Sequence of chain 1.B:
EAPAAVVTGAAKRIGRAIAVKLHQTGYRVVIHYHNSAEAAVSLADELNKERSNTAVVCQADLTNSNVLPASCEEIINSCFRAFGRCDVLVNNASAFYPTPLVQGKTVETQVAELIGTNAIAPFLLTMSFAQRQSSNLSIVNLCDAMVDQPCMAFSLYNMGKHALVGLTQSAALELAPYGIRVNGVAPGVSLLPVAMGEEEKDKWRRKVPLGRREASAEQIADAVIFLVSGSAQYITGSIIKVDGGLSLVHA

Sequence of chain 1.C:
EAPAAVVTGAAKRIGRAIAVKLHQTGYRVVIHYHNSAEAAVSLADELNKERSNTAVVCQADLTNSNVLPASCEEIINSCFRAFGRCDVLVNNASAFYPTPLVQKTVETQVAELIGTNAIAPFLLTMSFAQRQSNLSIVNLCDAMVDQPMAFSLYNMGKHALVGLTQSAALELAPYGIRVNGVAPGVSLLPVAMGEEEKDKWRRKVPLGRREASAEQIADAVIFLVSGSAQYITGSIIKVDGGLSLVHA

A small-molecule ligand and the protein it binds are described below.
Small molecule (SMILES): Cc1ccc(/C=C/c2[nH]c3nc(N)nc(N)c3c2C#N)cc1

Binding-site contacts:
Ligand atom CAS contacts residue NAP1 of chain 1.L at 3.5 Å.
Ligand atom N3 contacts residue PHE117 of chain 1.C at 3.6 Å.
Ligand atom CAH contacts residue TRP241 of chain 1.C at 3.5 Å (hydrophobic).
Ligand atom NAC contacts residue PHE117 of chain 1.C at 3.5 Å.
Ligand atom NAN contacts residue TYR194 of chain 1.C at 2.9 Å (h-bond).
Ligand atom C5 contacts residue PHE117 of chain 1.C at 3.5 Å (hydrophobic).
Ligand atom CAI contacts residue CSX188 of chain 1.C at 2.9 Å.
Ligand atom C4 contacts residue TYR194 of chain 1.C at 3.5 Å (hydrophobic).
Ligand atom C6 contacts residue PHE117 of chain 1.C at 3.5 Å (hydrophobic).
Ligand atom N3 contacts residue TYR194 of chain 1.C at 3.5 Å (h-bond).
Ligand atom NAB contacts residue PRO230 of chain 1.C at 3.2 Å.
Ligand atom N1 contacts residue NAP1 of chain 1.L at 2.6 Å (h-bond).
Ligand atom NAN contacts residue NAP1 of chain 1.L at 3.5 Å.
Ligand atom CAE contacts residue NAP1 of chain 1.L at 3.4 Å.
Ligand atom NAC contacts residue NAP1 of chain 1.L at 3.0 Å (h-bond).
Ligand atom CAG contacts residue GOL1 of chain 1.O at 3.5 Å.
Ligand atom CAT contacts residue NAP1 of chain 1.L at 3.2 Å.
Ligand atom N3 contacts residue NAP1 of chain 1.L at 2.8 Å (h-bond).
Ligand atom C2 contacts residue NAP1 of chain 1.L at 3.2 Å.
Ligand atom CAF contacts residue ASP181 of chain 1.C at 3.2 Å.
Ligand atom C6 contacts residue NAP1 of chain 1.L at 3.3 Å.
Ligand atom CAG contacts residue NAP1 of chain 1.L at 3.3 Å.
Ligand atom NAD contacts residue NAP1 of chain 1.L at 3.2 Å (h-bond).
Ligand atom CAO contacts residue MET183 of chain 1.C at 3.4 Å (hydrophobic).
Ligand atom NAB contacts residue NAP1 of chain 1.L at 3.5 Å (h-bond).
Ligand atom CAA contacts residue HIS287 of chain 1.B at 3.4 Å.
Ligand atom CAA contacts residue MET183 of chain 1.C at 3.4 Å (hydrophobic).
Ligand atom C4 contacts residue PHE117 of chain 1.C at 3.6 Å (hydrophobic).
Ligand atom CAJ contacts residue GOL1 of chain 1.O at 3.2 Å.
Ligand atom C4 contacts residue NAP1 of chain 1.L at 3.6 Å.
Ligand atom CAI contacts residue MET183 of chain 1.C at 3.3 Å (hydrophobic).
Ligand atom CAK contacts residue CSX188 of chain 1.C at 3.3 Å.
Ligand atom CAO contacts residue CSX188 of chain 1.C at 3.3 Å.
Ligand atom NAD contacts residue ARG34 of chain 1.C at 3.2 Å (salt-bridge).
Ligand atom NAC contacts residue SER115 of chain 1.C at 2.7 Å (h-bond).
Ligand atom C2 contacts residue PHE117 of chain 1.C at 3.3 Å (hydrophobic).
Ligand atom CAE contacts residue GOL1 of chain 1.O at 3.4 Å.
Ligand atom CAA contacts residue GLN186 of chain 1.C at 3.6 Å.
Ligand atom NAB contacts residue GOL1 of chain 1.O at 3.1 Å.
Ligand atom CAA contacts residue TRP241 of chain 1.C at 3.4 Å (hydrophobic).